Sequence of chain 1.F:
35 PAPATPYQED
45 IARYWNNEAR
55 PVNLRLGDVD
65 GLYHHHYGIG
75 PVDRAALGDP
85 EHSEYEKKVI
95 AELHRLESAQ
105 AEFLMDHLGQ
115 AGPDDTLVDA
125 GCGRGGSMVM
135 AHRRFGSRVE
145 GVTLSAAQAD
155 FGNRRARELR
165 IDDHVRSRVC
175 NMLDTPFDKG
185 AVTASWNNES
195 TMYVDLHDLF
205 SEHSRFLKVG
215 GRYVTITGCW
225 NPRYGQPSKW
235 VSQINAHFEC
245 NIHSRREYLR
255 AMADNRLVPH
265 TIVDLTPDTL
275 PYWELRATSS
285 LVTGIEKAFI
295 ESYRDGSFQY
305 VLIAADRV

Binding-site contacts:
Ligand atom O2A contacts residue MG1 of chain 1.LA at 2.1 Å.
Ligand atom C8 contacts residue GLY222 of chain 1.F at 3.4 Å.
Ligand atom O3B contacts residue HIS69 of chain 1.F at 2.8 Å (h-bond).
Ligand atom O2A contacts residue ASN57 of chain 1.F at 3.2 Å (h-bond).
Ligand atom O2A contacts residue ARG280 of chain 1.F at 2.8 Å (salt-bridge).
Ligand atom C2 contacts residue TYR71 of chain 1.F at 3.6 Å (hydrophobic).
Ligand atom O3A contacts residue TYR71 of chain 1.F at 3.0 Å (h-bond).
Ligand atom C10 contacts residue TYR197 of chain 1.F at 2.7 Å (hydrophobic).
Ligand atom O2A contacts residue TYR71 of chain 1.F at 3.7 Å.
Ligand atom O3B contacts residue TRP49 of chain 1.F at 3.1 Å.
Ligand atom O3A contacts residue ARG280 of chain 1.F at 2.9 Å (salt-bridge).
Ligand atom O2B contacts residue HIS70 of chain 1.F at 3.6 Å.
Ligand atom C1 contacts residue TYR71 of chain 1.F at 3.6 Å (hydrophobic).
Ligand atom PA contacts residue ASN57 of chain 1.F at 3.8 Å.
Ligand atom PB contacts residue ASN57 of chain 1.F at 3.7 Å.
Ligand atom O3B contacts residue ARG54 of chain 1.F at 3.5 Å (salt-bridge).
Ligand atom C2 contacts residue PHE242 of chain 1.F at 3.7 Å (hydrophobic).
Ligand atom O1A contacts residue ARG54 of chain 1.F at 2.9 Å (salt-bridge).
Ligand atom O2A contacts residue VAL56 of chain 1.F at 3.7 Å.
Ligand atom PB contacts residue HIS69 of chain 1.F at 3.6 Å.
Ligand atom S1 contacts residue TYR71 of chain 1.F at 3.7 Å.
Ligand atom S1 contacts residue HIS69 of chain 1.F at 3.7 Å.
Ligand atom O1B contacts residue ARG54 of chain 1.F at 3.7 Å.
Ligand atom C9 contacts residue MET196 of chain 1.F at 3.7 Å (hydrophobic).
Ligand atom O1A contacts residue VAL56 of chain 1.F at 3.8 Å.
Ligand atom C10 contacts residue TRP49 of chain 1.F at 3.4 Å (hydrophobic).
Ligand atom O3B contacts residue ASN57 of chain 1.F at 3.6 Å.
Ligand atom PA contacts residue MG1 of chain 1.LA at 3.3 Å.
Ligand atom PA contacts residue ARG280 of chain 1.F at 3.6 Å.
Ligand atom O2B contacts residue HIS69 of chain 1.F at 3.2 Å.
Ligand atom C9 contacts residue PHE302 of chain 1.F at 3.6 Å (hydrophobic).
Ligand atom O1B contacts residue MG1 of chain 1.LA at 3.5 Å.
Ligand atom O1A contacts residue ASN57 of chain 1.F at 3.0 Å (h-bond).
Ligand atom C1 contacts residue PHE242 of chain 1.F at 3.4 Å (hydrophobic).
Ligand atom C7 contacts residue MET196 of chain 1.F at 3.7 Å (hydrophobic).
Ligand atom O2B contacts residue MG1 of chain 1.LA at 2.2 Å.
Ligand atom PB contacts residue MG1 of chain 1.LA at 3.4 Å.
Ligand atom C9 contacts residue ILE246 of chain 1.F at 3.8 Å (hydrophobic).
Ligand atom O1B contacts residue TYR71 of chain 1.F at 3.5 Å (h-bond).
Ligand atom O2B contacts residue ASN57 of chain 1.F at 2.7 Å (h-bond).

The protein below binds the small molecule below.
Small molecule (SMILES): CC(C)=CCCC(C)=CCS[P](=O)(O)OP(=O)(O)O